Binding-site contacts:
Ligand atom NE2 contacts residue GLN236 of chain 1.A at 3.8 Å.
Ligand atom CE1 contacts residue HIS267 of chain 1.A at 3.6 Å.
Ligand atom NE2 contacts residue HIS267 of chain 1.A at 4.0 Å.
Ligand atom CG contacts residue HIS268 of chain 1.A at 3.7 Å.
Ligand atom N contacts residue HIS268 of chain 1.A at 2.8 Å (h-bond).
Ligand atom NE2 contacts residue TRP232 of chain 1.A at 3.3 Å.
Ligand atom C contacts residue HIS267 of chain 1.A at 3.5 Å.
Ligand atom ND1 contacts residue HIS267 of chain 1.A at 3.4 Å.
Ligand atom CG contacts residue GLN236 of chain 1.A at 4.1 Å.
Ligand atom O contacts residue HIS268 of chain 1.A at 4.2 Å.
Ligand atom ND1 contacts residue GLN236 of chain 1.A at 4.0 Å.
Ligand atom C contacts residue SER239 of chain 1.A at 3.9 Å.
Ligand atom CD2 contacts residue GLN236 of chain 1.A at 3.6 Å.
Ligand atom CE1 contacts residue SER240 of chain 1.A at 4.5 Å.
Ligand atom CA contacts residue HIS268 of chain 1.A at 2.9 Å.
Ligand atom CB contacts residue HIS268 of chain 1.A at 3.5 Å.
Ligand atom CE1 contacts residue TRP232 of chain 1.A at 4.1 Å (hydrophobic).
Ligand atom CE1 contacts residue SER239 of chain 1.A at 4.5 Å.
Ligand atom O contacts residue ASN243 of chain 1.A at 3.9 Å.
Ligand atom CD2 contacts residue TRP232 of chain 1.A at 4.2 Å (hydrophobic).
Ligand atom O contacts residue SER239 of chain 1.A at 4.0 Å.
Ligand atom CG contacts residue HIS267 of chain 1.A at 4.1 Å.
Ligand atom CD2 contacts residue HIS267 of chain 1.A at 4.2 Å.
Ligand atom C contacts residue HIS268 of chain 1.A at 4.0 Å.
Ligand atom ND1 contacts residue SER239 of chain 1.A at 3.8 Å.
Ligand atom O contacts residue HIS267 of chain 1.A at 3.2 Å (h-bond).
Ligand atom CA contacts residue HIS267 of chain 1.A at 3.9 Å.
Ligand atom CD2 contacts residue HIS268 of chain 1.A at 3.8 Å.
Ligand atom CE1 contacts residue GLN236 of chain 1.A at 3.4 Å.

The small molecule below binds the protein below.
Small molecule (SMILES): N[C@@H](Cc1c[nH]c[nH+]1)C(=O)O

Sequence of chain 1.A:
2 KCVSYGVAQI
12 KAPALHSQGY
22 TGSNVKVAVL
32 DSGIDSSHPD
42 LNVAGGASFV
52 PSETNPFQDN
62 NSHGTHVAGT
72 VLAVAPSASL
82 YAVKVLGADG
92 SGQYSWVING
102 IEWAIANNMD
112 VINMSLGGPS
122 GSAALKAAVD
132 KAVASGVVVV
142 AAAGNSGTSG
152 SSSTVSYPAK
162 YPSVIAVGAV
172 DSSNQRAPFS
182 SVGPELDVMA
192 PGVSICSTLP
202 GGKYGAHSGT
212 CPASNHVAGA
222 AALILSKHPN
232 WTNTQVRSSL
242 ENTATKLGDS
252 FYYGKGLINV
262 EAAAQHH